A protein and the small-molecule ligand that binds it are described below.
Small molecule (SMILES): [NH3+][Pt]1([NH3+])OC(=O)C2(CCC2)C(=O)O1

Binding-site contacts:
Ligand atom PT1 contacts residue ARG14 of chain 1.A at 2.7 Å.
Ligand atom PT1 contacts residue ASP87 of chain 1.A at 3.7 Å.
Ligand atom O1 contacts residue PHE3 of chain 1.A at 4.2 Å.
Ligand atom O1 contacts residue ASP87 of chain 1.A at 3.8 Å.
Ligand atom O1 contacts residue ILE88 of chain 1.A at 3.3 Å (h-bond).
Ligand atom PT1 contacts residue HIS15 of chain 1.A at 2.9 Å.
Ligand atom O1 contacts residue ALA11 of chain 1.A at 4.2 Å.
Ligand atom PT1 contacts residue DMS1 of chain 1.G at 3.1 Å.
Ligand atom PT1 contacts residue ILE88 of chain 1.A at 4.2 Å.
Ligand atom O1 contacts residue HIS15 of chain 1.A at 4.1 Å.
Ligand atom O1 contacts residue SER86 of chain 1.A at 3.5 Å (h-bond).
Ligand atom PT1 contacts residue THR89 of chain 1.A at 4.4 Å.
Ligand atom O1 contacts residue DMS1 of chain 1.G at 4.1 Å.

Sequence of chain 1.A:
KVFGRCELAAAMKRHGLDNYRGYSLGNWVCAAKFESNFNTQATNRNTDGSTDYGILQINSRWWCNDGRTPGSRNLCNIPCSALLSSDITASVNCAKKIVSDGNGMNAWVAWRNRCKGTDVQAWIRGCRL